A small-molecule ligand and the protein it binds are described below.
Small molecule (SMILES): CC(=O)N[C@H]1[C@H](O[C@H]2[C@H](O)[C@@H](NC(C)=O)CO[C@@H]2CO)O[C@H](CO)[C@@H](O[C@@H]2O[C@H](CO)[C@@H](O)[C@H](O)[C@@H]2O)[C@@H]1O

Sequence of chain 1.C:
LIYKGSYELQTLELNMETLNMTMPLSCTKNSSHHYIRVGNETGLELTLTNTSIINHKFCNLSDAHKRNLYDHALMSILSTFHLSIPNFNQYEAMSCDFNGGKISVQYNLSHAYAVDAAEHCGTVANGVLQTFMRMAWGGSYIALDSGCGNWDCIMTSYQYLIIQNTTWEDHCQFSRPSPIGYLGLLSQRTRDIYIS

Binding-site contacts:
Ligand atom O5 contacts residue ASN30 of chain 1.C at 2.5 Å (h-bond).
Ligand atom C5 contacts residue LYS29 of chain 1.C at 4.2 Å.
Ligand atom O7 contacts residue ASN30 of chain 1.C at 3.9 Å.
Ligand atom C2 contacts residue HIS33 of chain 1.C at 4.3 Å.
Ligand atom C2 contacts residue ASN30 of chain 1.C at 2.5 Å.
Ligand atom C1 contacts residue ASN30 of chain 1.C at 1.5 Å.
Ligand atom C8 contacts residue GLU45 of chain 1.C at 4.3 Å.
Ligand atom O4 contacts residue HIS33 of chain 1.C at 4.4 Å.
Ligand atom C8 contacts residue HIS33 of chain 1.C at 3.9 Å.
Ligand atom C8 contacts residue TYR158 of chain 1.C at 4.4 Å (hydrophobic).
Ligand atom C5 contacts residue ASN30 of chain 1.C at 3.8 Å.
Ligand atom C7 contacts residue HIS33 of chain 1.C at 4.2 Å.
Ligand atom C7 contacts residue SER32 of chain 1.C at 3.8 Å.
Ligand atom C4 contacts residue ASN30 of chain 1.C at 4.4 Å.
Ligand atom C1 contacts residue HIS33 of chain 1.C at 3.8 Å.
Ligand atom N2 contacts residue HIS33 of chain 1.C at 4.3 Å.
Ligand atom C8 contacts residue ASN30 of chain 1.C at 3.8 Å.
Ligand atom C2 contacts residue SER32 of chain 1.C at 4.2 Å.
Ligand atom C6 contacts residue LYS29 of chain 1.C at 3.7 Å.
Ligand atom O6 contacts residue LYS29 of chain 1.C at 3.9 Å.
Ligand atom N2 contacts residue SER32 of chain 1.C at 3.1 Å (h-bond).
Ligand atom O5 contacts residue HIS33 of chain 1.C at 4.3 Å.
Ligand atom C3 contacts residue SER32 of chain 1.C at 4.4 Å.
Ligand atom C8 contacts residue SER32 of chain 1.C at 3.5 Å.
Ligand atom O7 contacts residue HIS33 of chain 1.C at 3.9 Å.
Ligand atom C8 contacts residue SER31 of chain 1.C at 3.5 Å.
Ligand atom C3 contacts residue ASN30 of chain 1.C at 3.9 Å.
Ligand atom C3 contacts residue HIS33 of chain 1.C at 4.0 Å.
Ligand atom O5 contacts residue LYS29 of chain 1.C at 3.6 Å.
Ligand atom C7 contacts residue ASN30 of chain 1.C at 3.5 Å.
Ligand atom N2 contacts residue ASN30 of chain 1.C at 2.9 Å (h-bond).
Ligand atom C5 contacts residue HIS33 of chain 1.C at 4.1 Å.
Ligand atom C1 contacts residue SER32 of chain 1.C at 4.5 Å.